Binding-site contacts:
Ligand atom C contacts residue GLY48 of chain 1.A at 3.4 Å.
Ligand atom O contacts residue ASP25 of chain 1.B at 2.7 Å (salt-bridge).
Ligand atom CG contacts residue ARG8 of chain 1.B at 3.4 Å.
Ligand atom O contacts residue ILE50 of chain 1.B at 3.7 Å.
Ligand atom CA contacts residue GLY48 of chain 1.A at 4.0 Å.
Ligand atom CB contacts residue GLY27 of chain 1.A at 3.7 Å.
Ligand atom CB contacts residue ASP25 of chain 1.B at 3.7 Å.
Ligand atom C contacts residue GLY27 of chain 1.A at 3.8 Å.
Ligand atom CA contacts residue GLY27 of chain 1.A at 3.7 Å.
Ligand atom CD2 contacts residue GLY49 of chain 1.A at 3.8 Å.
Ligand atom CG contacts residue ASP30 of chain 1.A at 3.6 Å.
Ligand atom OD1 contacts residue ASP29 of chain 1.A at 3.5 Å (salt-bridge).
Ligand atom OXT contacts residue ALA28 of chain 1.A at 3.5 Å (h-bond).
Ligand atom CD contacts residue ARG8 of chain 1.B at 3.8 Å.
Ligand atom OXT contacts residue ASP25 of chain 1.B at 3.1 Å (salt-bridge).
Ligand atom N contacts residue GLY27 of chain 1.A at 3.0 Å (h-bond).
Ligand atom OE2 contacts residue VAL82 of chain 1.B at 3.5 Å.
Ligand atom OD2 contacts residue ILE47 of chain 1.A at 3.5 Å.
Ligand atom CD contacts residue VAL82 of chain 1.B at 3.9 Å (hydrophobic).
Ligand atom O contacts residue ASP29 of chain 1.A at 3.1 Å (salt-bridge).
Ligand atom OD1 contacts residue ALA28 of chain 1.A at 3.4 Å.
Ligand atom OD1 contacts residue ASP30 of chain 1.A at 3.0 Å (salt-bridge).
Ligand atom C contacts residue ASP25 of chain 1.A at 3.8 Å.
Ligand atom C contacts residue ASP25 of chain 1.B at 2.9 Å.
Ligand atom CG contacts residue ASP29 of chain 1.A at 3.7 Å.
Ligand atom N contacts residue GLY48 of chain 1.A at 2.8 Å (h-bond).
Ligand atom CA contacts residue GLY48 of chain 1.A at 3.1 Å.
Ligand atom CA contacts residue ALA28 of chain 1.A at 3.9 Å (hydrophobic).
Ligand atom CA contacts residue ASP29 of chain 1.A at 4.0 Å.
Ligand atom OE1 contacts residue VAL82 of chain 1.B at 3.6 Å.
Ligand atom OXT contacts residue ASP25 of chain 1.A at 2.7 Å (salt-bridge).
Ligand atom OD2 contacts residue ASP30 of chain 1.A at 3.0 Å (salt-bridge).
Ligand atom CD1 contacts residue VAL82 of chain 1.B at 3.3 Å (hydrophobic).
Ligand atom OE2 contacts residue ARG8 of chain 1.B at 3.6 Å.
Ligand atom CB contacts residue GLY48 of chain 1.A at 3.5 Å.
Ligand atom CA contacts residue ASP25 of chain 1.B at 3.9 Å.
Ligand atom N contacts residue ASP29 of chain 1.A at 3.0 Å (salt-bridge).
Ligand atom CD2 contacts residue ILE50 of chain 1.A at 3.6 Å (hydrophobic).
Ligand atom OXT contacts residue GLY27 of chain 1.A at 3.0 Å.
Ligand atom O contacts residue GLY49 of chain 1.A at 3.9 Å.

Sequence of chain 1.B:
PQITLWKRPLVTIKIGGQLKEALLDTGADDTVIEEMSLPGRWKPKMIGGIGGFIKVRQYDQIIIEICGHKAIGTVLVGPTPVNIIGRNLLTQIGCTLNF

This small molecule binds to this protein.
Small molecule (SMILES): CC(C)C[C@H](NC(=O)[C@H](CC(=O)O)NC(=O)[C@@H](N)CCC(=O)O)C(=O)O

Sequence of chain 1.A:
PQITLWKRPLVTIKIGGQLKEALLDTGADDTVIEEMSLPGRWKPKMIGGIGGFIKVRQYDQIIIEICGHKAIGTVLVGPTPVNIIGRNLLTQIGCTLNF